Sequence of chain 1.B:
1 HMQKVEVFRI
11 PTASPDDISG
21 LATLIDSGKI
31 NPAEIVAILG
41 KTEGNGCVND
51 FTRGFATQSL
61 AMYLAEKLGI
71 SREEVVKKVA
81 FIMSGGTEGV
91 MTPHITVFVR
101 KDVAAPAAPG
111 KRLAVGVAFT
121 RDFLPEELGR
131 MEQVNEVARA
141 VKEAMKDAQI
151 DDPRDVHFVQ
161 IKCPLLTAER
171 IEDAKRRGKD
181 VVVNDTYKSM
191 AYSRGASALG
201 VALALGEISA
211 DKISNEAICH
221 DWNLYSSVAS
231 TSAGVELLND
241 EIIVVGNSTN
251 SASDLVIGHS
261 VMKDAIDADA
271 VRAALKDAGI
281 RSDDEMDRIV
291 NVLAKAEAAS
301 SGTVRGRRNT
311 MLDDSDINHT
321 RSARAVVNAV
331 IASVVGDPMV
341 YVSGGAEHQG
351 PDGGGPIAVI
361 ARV

This protein binds this small molecule.
Small molecule (SMILES): OCCCO

Binding-site contacts:
Ligand atom O3 contacts residue LEU255 of chain 1.B at 3.6 Å.
Ligand atom C3 contacts residue PHE8 of chain 1.B at 3.9 Å (hydrophobic).
Ligand atom O1 contacts residue VAL290 of chain 1.B at 4.4 Å.
Ligand atom C3 contacts residue VAL7 of chain 1.B at 3.4 Å (hydrophobic).
Ligand atom C1 contacts residue VAL7 of chain 1.B at 3.2 Å (hydrophobic).
Ligand atom C1 contacts residue ARG362 of chain 1.B at 3.5 Å.
Ligand atom C2 contacts residue PHE8 of chain 1.B at 4.4 Å (hydrophobic).
Ligand atom C2 contacts residue VAL7 of chain 1.B at 3.8 Å (hydrophobic).
Ligand atom O1 contacts residue VAL7 of chain 1.B at 2.6 Å (h-bond).
Ligand atom O1 contacts residue PHE8 of chain 1.B at 4.1 Å.
Ligand atom O1 contacts residue ARG362 of chain 1.B at 3.7 Å.
Ligand atom O3 contacts residue VAL7 of chain 1.B at 3.0 Å (h-bond).
Ligand atom C3 contacts residue GLU6 of chain 1.B at 3.8 Å.
Ligand atom C1 contacts residue VAL290 of chain 1.B at 4.2 Å (hydrophobic).
Ligand atom O3 contacts residue GLU6 of chain 1.B at 3.4 Å.